This protein binds this small molecule.
Small molecule (SMILES): CC(=O)N[C@@H]1[C@@H](O)[C@H](O)[C@@H](CO)O[C@H]1O

Sequence of chain 1.B:
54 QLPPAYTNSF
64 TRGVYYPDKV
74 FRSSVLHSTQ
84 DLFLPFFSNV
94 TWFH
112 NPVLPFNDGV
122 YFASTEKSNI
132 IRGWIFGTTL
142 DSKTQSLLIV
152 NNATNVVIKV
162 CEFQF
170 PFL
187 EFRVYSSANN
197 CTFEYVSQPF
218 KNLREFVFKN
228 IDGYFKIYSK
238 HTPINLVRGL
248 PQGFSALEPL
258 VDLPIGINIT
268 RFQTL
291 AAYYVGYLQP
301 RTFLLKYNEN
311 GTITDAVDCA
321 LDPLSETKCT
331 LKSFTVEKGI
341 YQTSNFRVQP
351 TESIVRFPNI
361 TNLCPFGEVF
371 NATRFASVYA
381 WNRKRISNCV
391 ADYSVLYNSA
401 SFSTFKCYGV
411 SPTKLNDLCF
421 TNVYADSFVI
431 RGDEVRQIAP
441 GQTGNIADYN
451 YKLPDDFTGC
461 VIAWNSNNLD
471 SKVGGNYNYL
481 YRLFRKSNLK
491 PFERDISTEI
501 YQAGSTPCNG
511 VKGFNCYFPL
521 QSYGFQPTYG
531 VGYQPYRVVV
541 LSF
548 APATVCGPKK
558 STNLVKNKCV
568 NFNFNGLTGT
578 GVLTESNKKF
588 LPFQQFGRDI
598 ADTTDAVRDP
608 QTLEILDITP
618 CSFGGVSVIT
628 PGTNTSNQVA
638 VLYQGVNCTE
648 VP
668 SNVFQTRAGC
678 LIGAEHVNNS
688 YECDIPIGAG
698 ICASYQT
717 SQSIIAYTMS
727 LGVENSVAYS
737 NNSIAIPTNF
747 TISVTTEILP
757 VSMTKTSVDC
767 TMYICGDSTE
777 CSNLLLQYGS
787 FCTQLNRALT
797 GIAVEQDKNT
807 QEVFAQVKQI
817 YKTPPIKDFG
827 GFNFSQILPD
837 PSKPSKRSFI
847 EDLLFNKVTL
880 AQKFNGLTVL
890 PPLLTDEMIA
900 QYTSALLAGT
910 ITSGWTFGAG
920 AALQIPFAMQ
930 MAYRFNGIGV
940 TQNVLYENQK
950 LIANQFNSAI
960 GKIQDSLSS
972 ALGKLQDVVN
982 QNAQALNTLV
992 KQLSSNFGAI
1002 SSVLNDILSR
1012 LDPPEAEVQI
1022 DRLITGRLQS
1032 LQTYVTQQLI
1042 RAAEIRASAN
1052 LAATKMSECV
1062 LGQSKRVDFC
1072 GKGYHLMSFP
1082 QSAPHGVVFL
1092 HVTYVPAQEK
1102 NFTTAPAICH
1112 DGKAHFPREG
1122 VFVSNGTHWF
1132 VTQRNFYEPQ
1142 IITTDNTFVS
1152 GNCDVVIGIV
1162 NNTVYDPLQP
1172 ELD

Binding-site contacts:
Ligand atom C5 contacts residue ASN92 of chain 1.B at 3.6 Å.
Ligand atom C4 contacts residue ASN92 of chain 1.B at 4.2 Å.
Ligand atom C6 contacts residue TYR59 of chain 1.B at 4.1 Å (hydrophobic).
Ligand atom C1 contacts residue TYR59 of chain 1.B at 4.3 Å (hydrophobic).
Ligand atom C8 contacts residue PHE90 of chain 1.B at 3.9 Å (hydrophobic).
Ligand atom C8 contacts residue ASN92 of chain 1.B at 4.5 Å.
Ligand atom C5 contacts residue TYR59 of chain 1.B at 4.1 Å (hydrophobic).
Ligand atom C3 contacts residue ASN92 of chain 1.B at 3.8 Å.
Ligand atom N2 contacts residue ASN61 of chain 1.B at 4.3 Å.
Ligand atom N2 contacts residue ASN92 of chain 1.B at 2.9 Å (h-bond).
Ligand atom C7 contacts residue ASN92 of chain 1.B at 4.0 Å.
Ligand atom C2 contacts residue ASN92 of chain 1.B at 2.5 Å.
Ligand atom O5 contacts residue TYR59 of chain 1.B at 3.7 Å.
Ligand atom C1 contacts residue ASN92 of chain 1.B at 1.4 Å.
Ligand atom O5 contacts residue ASN92 of chain 1.B at 2.3 Å (h-bond).